Sequence of chain 1.C:
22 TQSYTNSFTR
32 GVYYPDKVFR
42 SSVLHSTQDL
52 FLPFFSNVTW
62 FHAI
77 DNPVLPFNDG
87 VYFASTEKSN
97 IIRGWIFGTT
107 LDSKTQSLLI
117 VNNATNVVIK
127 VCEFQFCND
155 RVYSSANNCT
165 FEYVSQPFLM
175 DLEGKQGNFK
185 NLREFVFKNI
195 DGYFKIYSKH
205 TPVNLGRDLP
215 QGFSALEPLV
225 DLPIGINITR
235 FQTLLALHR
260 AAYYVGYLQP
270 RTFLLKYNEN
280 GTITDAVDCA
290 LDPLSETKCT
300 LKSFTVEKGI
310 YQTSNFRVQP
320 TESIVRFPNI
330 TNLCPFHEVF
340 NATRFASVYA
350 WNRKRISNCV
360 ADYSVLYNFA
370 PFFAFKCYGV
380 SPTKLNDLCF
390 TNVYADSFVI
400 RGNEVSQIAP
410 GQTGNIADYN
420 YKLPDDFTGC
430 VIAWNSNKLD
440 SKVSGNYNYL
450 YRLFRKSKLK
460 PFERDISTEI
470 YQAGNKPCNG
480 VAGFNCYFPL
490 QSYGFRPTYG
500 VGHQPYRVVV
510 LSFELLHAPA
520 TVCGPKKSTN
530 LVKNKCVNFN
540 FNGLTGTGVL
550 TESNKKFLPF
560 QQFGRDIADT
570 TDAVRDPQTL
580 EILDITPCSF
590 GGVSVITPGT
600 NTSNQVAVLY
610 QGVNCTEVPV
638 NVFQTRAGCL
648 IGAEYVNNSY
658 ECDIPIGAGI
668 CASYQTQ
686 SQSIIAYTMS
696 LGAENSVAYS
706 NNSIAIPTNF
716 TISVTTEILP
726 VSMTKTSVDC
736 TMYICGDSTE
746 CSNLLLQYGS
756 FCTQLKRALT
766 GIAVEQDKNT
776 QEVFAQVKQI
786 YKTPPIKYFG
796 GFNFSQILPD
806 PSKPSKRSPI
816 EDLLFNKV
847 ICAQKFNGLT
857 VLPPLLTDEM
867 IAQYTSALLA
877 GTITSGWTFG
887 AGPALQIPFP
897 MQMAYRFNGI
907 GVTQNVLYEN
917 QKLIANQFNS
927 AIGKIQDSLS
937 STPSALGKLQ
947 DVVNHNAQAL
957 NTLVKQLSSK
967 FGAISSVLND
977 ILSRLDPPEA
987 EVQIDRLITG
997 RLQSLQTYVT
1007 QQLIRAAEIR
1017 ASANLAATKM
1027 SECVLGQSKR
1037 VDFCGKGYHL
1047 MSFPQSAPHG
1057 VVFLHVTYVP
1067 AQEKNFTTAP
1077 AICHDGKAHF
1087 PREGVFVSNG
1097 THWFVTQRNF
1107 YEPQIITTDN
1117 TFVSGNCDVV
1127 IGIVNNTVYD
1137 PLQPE

Sequence of chain 1.B:
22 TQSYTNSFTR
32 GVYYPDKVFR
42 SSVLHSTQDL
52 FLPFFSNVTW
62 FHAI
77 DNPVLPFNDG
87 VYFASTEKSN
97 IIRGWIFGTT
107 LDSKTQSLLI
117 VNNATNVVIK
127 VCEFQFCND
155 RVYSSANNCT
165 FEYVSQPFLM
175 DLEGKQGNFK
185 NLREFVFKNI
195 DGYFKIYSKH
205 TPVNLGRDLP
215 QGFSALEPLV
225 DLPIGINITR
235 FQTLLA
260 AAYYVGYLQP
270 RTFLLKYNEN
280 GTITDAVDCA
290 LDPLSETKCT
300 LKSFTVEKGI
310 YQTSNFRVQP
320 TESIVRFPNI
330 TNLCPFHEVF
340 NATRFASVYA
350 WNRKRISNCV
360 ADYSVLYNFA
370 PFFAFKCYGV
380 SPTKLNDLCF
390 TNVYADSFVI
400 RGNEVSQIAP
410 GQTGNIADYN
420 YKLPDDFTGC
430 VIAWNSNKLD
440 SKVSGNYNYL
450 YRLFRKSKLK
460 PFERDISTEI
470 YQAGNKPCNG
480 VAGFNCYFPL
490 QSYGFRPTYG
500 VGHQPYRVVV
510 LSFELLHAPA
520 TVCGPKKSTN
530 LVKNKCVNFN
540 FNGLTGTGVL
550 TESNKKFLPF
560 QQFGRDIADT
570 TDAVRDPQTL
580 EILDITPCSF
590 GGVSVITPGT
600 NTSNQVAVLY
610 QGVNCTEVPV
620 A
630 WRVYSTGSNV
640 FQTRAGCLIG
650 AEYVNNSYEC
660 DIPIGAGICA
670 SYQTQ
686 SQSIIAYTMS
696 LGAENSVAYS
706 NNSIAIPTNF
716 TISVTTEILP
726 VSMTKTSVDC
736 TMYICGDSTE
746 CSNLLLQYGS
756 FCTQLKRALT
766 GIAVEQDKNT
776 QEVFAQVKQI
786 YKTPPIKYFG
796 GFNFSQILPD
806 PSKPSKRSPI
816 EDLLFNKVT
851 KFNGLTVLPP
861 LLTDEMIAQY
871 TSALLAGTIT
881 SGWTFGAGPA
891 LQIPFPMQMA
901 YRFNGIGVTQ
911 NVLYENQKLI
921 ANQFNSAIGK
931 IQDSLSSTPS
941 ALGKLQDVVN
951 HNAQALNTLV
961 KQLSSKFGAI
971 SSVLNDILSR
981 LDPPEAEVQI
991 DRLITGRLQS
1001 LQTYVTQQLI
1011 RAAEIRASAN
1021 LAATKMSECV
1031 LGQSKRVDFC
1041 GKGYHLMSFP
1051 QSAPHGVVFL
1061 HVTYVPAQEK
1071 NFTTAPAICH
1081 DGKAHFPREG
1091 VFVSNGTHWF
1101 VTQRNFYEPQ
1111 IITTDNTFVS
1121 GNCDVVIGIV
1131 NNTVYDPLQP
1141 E

A small-molecule ligand and the protein it binds are described below.
Small molecule (SMILES): CC(=O)N[C@@H]1[C@@H](O)[C@H](O)[C@@H](CO)O[C@H]1O

Binding-site contacts:
Ligand atom C3 contacts residue ASN706 of chain 1.C at 3.8 Å.
Ligand atom C1 contacts residue ASN706 of chain 1.C at 1.4 Å.
Ligand atom C2 contacts residue ASN706 of chain 1.C at 2.4 Å.
Ligand atom O7 contacts residue ASN706 of chain 1.C at 3.1 Å (h-bond).
Ligand atom C5 contacts residue ASN706 of chain 1.C at 3.7 Å.
Ligand atom C7 contacts residue ASN706 of chain 1.C at 3.2 Å.
Ligand atom O5 contacts residue ASN706 of chain 1.C at 2.4 Å (h-bond).
Ligand atom C8 contacts residue ASN706 of chain 1.C at 4.3 Å.
Ligand atom O6 contacts residue TYR793 of chain 1.B at 3.3 Å.
Ligand atom C4 contacts residue ASN706 of chain 1.C at 4.2 Å.
Ligand atom N2 contacts residue ASN706 of chain 1.C at 2.9 Å (h-bond).
Ligand atom C6 contacts residue TYR793 of chain 1.B at 3.6 Å (hydrophobic).